Binding-site contacts:
Ligand atom N3 contacts residue DG6 of chain 1.I at 2.8 Å (h-bond).
Ligand atom OP1 contacts residue MG1 of chain 1.N at 3.0 Å.
Ligand atom O3' contacts residue ASN114 of chain 1.G at 2.5 Å (h-bond).
Ligand atom OP2 contacts residue GLY88 of chain 1.G at 3.4 Å (h-bond).
Ligand atom OP1 contacts residue ARG81 of chain 1.G at 3.0 Å (salt-bridge).
Ligand atom OP2 contacts residue ARG81 of chain 1.G at 2.9 Å (salt-bridge).
Ligand atom N1 contacts residue DA9 of chain 1.I at 3.1 Å (h-bond).
Ligand atom C2 contacts residue DC8 of chain 1.I at 3.3 Å.
Ligand atom C2 contacts residue DC5 of chain 1.I at 2.8 Å.
Ligand atom O2 contacts residue DA9 of chain 1.I at 2.8 Å (h-bond).
Ligand atom O6 contacts residue DC8 of chain 1.I at 3.3 Å (h-bond).
Ligand atom C2 contacts residue DT7 of chain 1.I at 3.0 Å.
Ligand atom C8 contacts residue ARG52 of chain 1.G at 3.1 Å.
Ligand atom C4' contacts residue ARG126 of chain 1.G at 3.4 Å.
Ligand atom OP2 contacts residue ARG52 of chain 1.G at 2.5 Å (salt-bridge).
Ligand atom O4 contacts residue DA4 of chain 1.I at 3.1 Å.
Ligand atom N3 contacts residue DA4 of chain 1.I at 3.1 Å.
Ligand atom N2 contacts residue DA9 of chain 1.I at 3.5 Å.
Ligand atom C5 contacts residue ARG257 of chain 1.G at 3.5 Å.
Ligand atom C2 contacts residue DG6 of chain 1.I at 3.1 Å.
Ligand atom OP1 contacts residue ALA87 of chain 1.G at 3.5 Å (h-bond).
Ligand atom C4 contacts residue DA4 of chain 1.I at 3.5 Å.
Ligand atom C2' contacts residue SER115 of chain 1.G at 3.5 Å.
Ligand atom N2 contacts residue DG6 of chain 1.I at 3.5 Å.
Ligand atom P contacts residue ASN114 of chain 1.G at 3.2 Å.
Ligand atom C2' contacts residue ASN114 of chain 1.G at 3.4 Å.
Ligand atom O2 contacts residue DG6 of chain 1.I at 2.3 Å (h-bond).
Ligand atom N1 contacts residue DC5 of chain 1.I at 2.4 Å (h-bond).
Ligand atom N2 contacts residue DC8 of chain 1.I at 2.6 Å (h-bond).
Ligand atom N1 contacts residue DC8 of chain 1.I at 3.0 Å (h-bond).
Ligand atom OP1 contacts residue ASN114 of chain 1.G at 2.9 Å (h-bond).
Ligand atom O3' contacts residue MG1 of chain 1.N at 3.3 Å.
Ligand atom C3' contacts residue ASN114 of chain 1.G at 3.3 Å.
Ligand atom O5' contacts residue ASN114 of chain 1.G at 3.1 Å (h-bond).
Ligand atom OP1 contacts residue PRO86 of chain 1.G at 3.3 Å.
Ligand atom N7 contacts residue ARG52 of chain 1.G at 3.5 Å (salt-bridge).
Ligand atom OP1 contacts residue GLY88 of chain 1.G at 3.4 Å (h-bond).
Ligand atom N1 contacts residue DT7 of chain 1.I at 2.8 Å (h-bond).
Ligand atom N2 contacts residue DC5 of chain 1.I at 2.4 Å (h-bond).
Ligand atom C2 contacts residue DA9 of chain 1.I at 3.5 Å.

This small molecule binds to this protein.
Small molecule (SMILES): Cc1cn([C@H]2C[C@H](O[P](=O)(O)OC[C@H]3O[C@@H](n4cnc5c(=O)nc(N)[nH]c54)C[C@@H]3O[P](=O)(O)OC[C@H]3O[C@@H](n4cnc5c(N)ncnc54)C[C@@H]3O[P](=O)(O)OC[C@H]3O[C@@H](n4ccc(N)nc4=O)C[C@@H]3O[P](=O)(O)OC[C@H]3O[C@@H](n4cnc5c(=O)nc(N)[nH]c54)C[C@@H]3O[P](=O)(O)OC[C@H]3O[C@@H](n4cc(C)c(=O)[nH]c4=O)C[C@@H]3O)[C@@H](CO[P](=O)(O)O[C@H]3C[C@H](n4ccc(N)nc4=O)O[C@@H]3CO)O2)c(=O)[nH]c1=O

Sequence of chain 1.G:
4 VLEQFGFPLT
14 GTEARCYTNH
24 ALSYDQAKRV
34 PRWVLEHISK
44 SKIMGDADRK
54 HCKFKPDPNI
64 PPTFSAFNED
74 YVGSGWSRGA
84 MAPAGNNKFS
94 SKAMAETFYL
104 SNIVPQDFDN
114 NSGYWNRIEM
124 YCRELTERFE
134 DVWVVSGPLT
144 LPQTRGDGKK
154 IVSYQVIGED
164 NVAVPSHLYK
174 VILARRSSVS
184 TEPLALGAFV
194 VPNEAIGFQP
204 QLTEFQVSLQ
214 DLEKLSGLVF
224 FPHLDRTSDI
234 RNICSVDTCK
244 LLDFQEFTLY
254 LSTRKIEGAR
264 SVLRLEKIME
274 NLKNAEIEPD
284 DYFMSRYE